Sequence of chain 1.A:
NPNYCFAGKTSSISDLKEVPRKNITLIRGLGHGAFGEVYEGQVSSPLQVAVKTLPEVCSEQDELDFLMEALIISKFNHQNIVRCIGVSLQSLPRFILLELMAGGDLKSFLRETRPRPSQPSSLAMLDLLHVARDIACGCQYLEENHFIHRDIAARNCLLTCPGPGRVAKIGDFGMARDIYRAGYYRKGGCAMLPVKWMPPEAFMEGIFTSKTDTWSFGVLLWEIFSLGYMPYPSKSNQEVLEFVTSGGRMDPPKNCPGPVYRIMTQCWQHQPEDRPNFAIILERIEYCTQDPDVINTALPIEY

Binding-site contacts:
Ligand atom C15 contacts residue ASP160 of chain 1.A at 3.3 Å.
Ligand atom O33 contacts residue LYS107 of chain 1.A at 3.4 Å.
Ligand atom C17 contacts residue MET156 of chain 1.A at 3.8 Å (hydrophobic).
Ligand atom C26 contacts residue VAL87 of chain 1.A at 3.8 Å (hydrophobic).
Ligand atom C13 contacts residue LEU79 of chain 1.A at 3.6 Å (hydrophobic).
Ligand atom C9 contacts residue ASP160 of chain 1.A at 3.6 Å.
Ligand atom C29 contacts residue HIS81 of chain 1.A at 3.5 Å.
Ligand atom C21 contacts residue ALA105 of chain 1.A at 3.4 Å (hydrophobic).
Ligand atom C10 contacts residue SER163 of chain 1.A at 3.4 Å.
Ligand atom C19 contacts residue MET156 of chain 1.A at 3.9 Å (hydrophobic).
Ligand atom C22 contacts residue LEU213 of chain 1.A at 3.6 Å (hydrophobic).
Ligand atom N20 contacts residue GLU154 of chain 1.A at 3.9 Å.
Ligand atom C30 contacts residue HIS81 of chain 1.A at 3.5 Å.
Ligand atom C37 contacts residue LEU213 of chain 1.A at 3.8 Å (hydrophobic).
Ligand atom O34 contacts residue LYS107 of chain 1.A at 3.6 Å.
Ligand atom N25 contacts residue VAL87 of chain 1.A at 3.8 Å.
Ligand atom C30 contacts residue VAL87 of chain 1.A at 3.8 Å (hydrophobic).
Ligand atom C16 contacts residue GLY159 of chain 1.A at 3.8 Å.
Ligand atom C36 contacts residue ASP227 of chain 1.A at 3.8 Å.
Ligand atom C21 contacts residue MET156 of chain 1.A at 3.7 Å (hydrophobic).
Ligand atom C27 contacts residue VAL87 of chain 1.A at 3.7 Å (hydrophobic).
Ligand atom N20 contacts residue MET156 of chain 1.A at 3.0 Å (h-bond).
Ligand atom C22 contacts residue ALA105 of chain 1.A at 3.5 Å (hydrophobic).
Ligand atom C9 contacts residue SER163 of chain 1.A at 3.5 Å.
Ligand atom C28 contacts residue LEU79 of chain 1.A at 3.5 Å (hydrophobic).
Ligand atom C21 contacts residue GLU154 of chain 1.A at 3.2 Å.
Ligand atom C17 contacts residue GLY159 of chain 1.A at 3.7 Å.
Ligand atom O4 contacts residue LEU79 of chain 1.A at 3.8 Å.
Ligand atom O4 contacts residue MET156 of chain 1.A at 3.4 Å (h-bond).
Ligand atom N20 contacts residue ALA105 of chain 1.A at 3.9 Å.
Ligand atom C3 contacts residue ALA157 of chain 1.A at 3.3 Å (hydrophobic).
Ligand atom C5 contacts residue GLY159 of chain 1.A at 3.7 Å.
Ligand atom C14 contacts residue ASP160 of chain 1.A at 3.9 Å.
Ligand atom CL1 contacts residue LEU153 of chain 1.A at 3.4 Å.
Ligand atom C21 contacts residue LEU213 of chain 1.A at 3.7 Å (hydrophobic).
Ligand atom C31 contacts residue VAL87 of chain 1.A at 3.7 Å (hydrophobic).
Ligand atom O34 contacts residue GLY82 of chain 1.A at 3.3 Å.
Ligand atom C2 contacts residue LEU79 of chain 1.A at 3.8 Å (hydrophobic).
Ligand atom N18 contacts residue MET156 of chain 1.A at 3.1 Å (h-bond).
Ligand atom C35 contacts residue ASP227 of chain 1.A at 3.7 Å.

The small molecule below binds the protein below.
Small molecule (SMILES): Cc1cc(Nc2ncc(Cl)c(Nc3ccccc3S(=O)(=O)C(C)C)n2)c(OC(C)C)cc1C1CCNCC1